Sequence of chain 1.C:
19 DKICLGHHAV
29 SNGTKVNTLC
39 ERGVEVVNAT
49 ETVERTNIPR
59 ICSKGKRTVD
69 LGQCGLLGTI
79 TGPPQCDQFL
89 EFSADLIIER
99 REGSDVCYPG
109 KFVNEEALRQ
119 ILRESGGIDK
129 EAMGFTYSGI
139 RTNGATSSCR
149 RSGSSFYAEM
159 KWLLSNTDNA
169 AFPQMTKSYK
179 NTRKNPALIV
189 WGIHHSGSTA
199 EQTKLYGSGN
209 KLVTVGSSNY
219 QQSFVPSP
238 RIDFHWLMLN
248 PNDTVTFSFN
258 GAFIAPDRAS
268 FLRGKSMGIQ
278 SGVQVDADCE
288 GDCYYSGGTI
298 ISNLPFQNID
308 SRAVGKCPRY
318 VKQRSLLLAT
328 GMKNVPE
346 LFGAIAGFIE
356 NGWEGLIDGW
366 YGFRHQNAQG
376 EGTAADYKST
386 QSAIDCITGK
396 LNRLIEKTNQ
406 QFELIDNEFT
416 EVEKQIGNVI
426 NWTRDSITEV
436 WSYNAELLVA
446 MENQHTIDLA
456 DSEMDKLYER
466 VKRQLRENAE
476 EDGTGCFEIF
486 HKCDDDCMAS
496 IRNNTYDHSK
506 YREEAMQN

This small molecule binds to this protein.
Small molecule (SMILES): CC(=O)N[C@@H]1[C@@H](O)[C@H](O)[C@@H](CO)O[C@H]1O

Binding-site contacts:
Ligand atom C8 contacts residue LYS419 of chain 1.C at 3.8 Å.
Ligand atom C7 contacts residue ASN423 of chain 1.C at 4.5 Å.
Ligand atom N2 contacts residue ASN426 of chain 1.C at 2.9 Å (h-bond).
Ligand atom O6 contacts residue ASN426 of chain 1.C at 4.3 Å.
Ligand atom O7 contacts residue LYS419 of chain 1.C at 3.5 Å (salt-bridge).
Ligand atom C8 contacts residue ASN423 of chain 1.C at 4.2 Å.
Ligand atom C8 contacts residue GLY422 of chain 1.C at 3.9 Å.
Ligand atom C2 contacts residue ASN426 of chain 1.C at 2.5 Å.
Ligand atom O7 contacts residue ASN426 of chain 1.C at 4.1 Å.
Ligand atom C3 contacts residue ASN426 of chain 1.C at 3.8 Å.
Ligand atom C8 contacts residue GLU416 of chain 1.C at 4.4 Å.
Ligand atom C1 contacts residue ASN426 of chain 1.C at 1.4 Å.
Ligand atom C7 contacts residue ASN426 of chain 1.C at 3.7 Å.
Ligand atom C7 contacts residue LYS419 of chain 1.C at 4.2 Å.
Ligand atom O5 contacts residue ASN426 of chain 1.C at 2.4 Å (h-bond).
Ligand atom C5 contacts residue ASN426 of chain 1.C at 3.7 Å.
Ligand atom C4 contacts residue ASN426 of chain 1.C at 4.2 Å.
Ligand atom O7 contacts residue ASN423 of chain 1.C at 4.1 Å.